Binding-site contacts:
Ligand atom C3 contacts residue GLU57 of chain 1.A at 3.7 Å.
Ligand atom N4 contacts residue ARG95 of chain 1.A at 3.6 Å (salt-bridge).
Ligand atom C12 contacts residue GLU58 of chain 1.A at 3.9 Å.
Ligand atom N1 contacts residue GLU57 of chain 1.A at 3.1 Å (salt-bridge).
Ligand atom C10 contacts residue GLU57 of chain 1.A at 4.1 Å.
Ligand atom C16 contacts residue ARG95 of chain 1.A at 3.6 Å.
Ligand atom C11 contacts residue GLU57 of chain 1.A at 4.0 Å.
Ligand atom C14 contacts residue GLU54 of chain 1.A at 3.9 Å.
Ligand atom C1 contacts residue ARG95 of chain 1.A at 3.6 Å.
Ligand atom MN1 contacts residue GLU57 of chain 1.A at 2.6 Å.
Ligand atom C12 contacts residue GLU54 of chain 1.A at 3.7 Å.
Ligand atom C20 contacts residue GLU57 of chain 1.A at 4.1 Å.
Ligand atom C10 contacts residue GLU58 of chain 1.A at 3.7 Å.
Ligand atom C18 contacts residue ARG95 of chain 1.A at 3.8 Å.
Ligand atom C2 contacts residue GLU57 of chain 1.A at 3.8 Å.
Ligand atom C13 contacts residue GLU54 of chain 1.A at 3.5 Å.
Ligand atom C32 contacts residue GLU50 of chain 1.A at 3.4 Å.
Ligand atom C6 contacts residue GLU57 of chain 1.A at 3.4 Å.
Ligand atom C26 contacts residue GLU57 of chain 1.A at 4.0 Å.
Ligand atom C18 contacts residue ASP99 of chain 1.A at 3.4 Å.
Ligand atom C4 contacts residue GLU57 of chain 1.A at 3.3 Å.
Ligand atom N4 contacts residue GLU57 of chain 1.A at 3.8 Å.
Ligand atom C9 contacts residue GLU57 of chain 1.A at 3.8 Å.
Ligand atom C1 contacts residue GLU57 of chain 1.A at 3.4 Å.
Ligand atom C24 contacts residue GLN92 of chain 1.A at 3.8 Å.
Ligand atom C15 contacts residue ARG95 of chain 1.A at 3.9 Å.
Ligand atom C8 contacts residue GLU58 of chain 1.A at 3.9 Å.
Ligand atom C19 contacts residue ARG95 of chain 1.A at 3.4 Å.
Ligand atom C2 contacts residue ARG95 of chain 1.A at 3.7 Å.
Ligand atom C31 contacts residue GLU50 of chain 1.A at 4.1 Å.
Ligand atom C23 contacts residue GLN61 of chain 1.A at 3.9 Å.
Ligand atom C32 contacts residue GLU54 of chain 1.A at 3.8 Å.
Ligand atom C17 contacts residue ARG95 of chain 1.A at 3.8 Å.
Ligand atom C8 contacts residue GLU57 of chain 1.A at 3.8 Å.
Ligand atom N3 contacts residue GLU57 of chain 1.A at 3.5 Å (salt-bridge).
Ligand atom C20 contacts residue ARG95 of chain 1.A at 3.4 Å.
Ligand atom C23 contacts residue GLN92 of chain 1.A at 4.0 Å.
Ligand atom N2 contacts residue GLU57 of chain 1.A at 3.0 Å (salt-bridge).
Ligand atom C7 contacts residue GLU57 of chain 1.A at 3.6 Å.
Ligand atom C5 contacts residue GLU57 of chain 1.A at 3.7 Å.

Sequence of chain 1.A:
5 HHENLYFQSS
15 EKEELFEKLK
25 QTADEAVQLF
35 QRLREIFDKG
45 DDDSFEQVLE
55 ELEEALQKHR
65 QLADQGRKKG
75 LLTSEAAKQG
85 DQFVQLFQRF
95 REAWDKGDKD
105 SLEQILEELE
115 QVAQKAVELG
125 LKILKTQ

A small-molecule ligand and the protein it binds are described below.
Small molecule (SMILES): C1=CC2=[N+]3C1=Cc1ccc4n1[Mn]31n3c(ccc3=C2c2ccccc2)=CC2=[N+]1C(=C4c1ccccc1)C=C2